Binding-site contacts:
Ligand atom C7 contacts residue ASN43 of chain 1.A at 4.1 Å.
Ligand atom C6 contacts residue SER50 of chain 1.A at 4.5 Å.
Ligand atom C2 contacts residue ASN43 of chain 1.A at 2.5 Å.
Ligand atom C6 contacts residue GLU46 of chain 1.A at 4.3 Å.
Ligand atom C6 contacts residue ASP47 of chain 1.A at 4.0 Å.
Ligand atom O6 contacts residue GLN10 of chain 1.B at 3.8 Å.
Ligand atom C5 contacts residue ASN43 of chain 1.A at 3.8 Å.
Ligand atom N2 contacts residue ASN43 of chain 1.A at 2.8 Å (h-bond).
Ligand atom O5 contacts residue GLN10 of chain 1.B at 3.8 Å.
Ligand atom C1 contacts residue ASN43 of chain 1.A at 1.5 Å.
Ligand atom C2 contacts residue GLU46 of chain 1.A at 4.4 Å.
Ligand atom C4 contacts residue ASN43 of chain 1.A at 4.3 Å.
Ligand atom C6 contacts residue GLN10 of chain 1.B at 3.1 Å.
Ligand atom O5 contacts residue GLU46 of chain 1.A at 3.7 Å.
Ligand atom O5 contacts residue ASN43 of chain 1.A at 2.5 Å (h-bond).
Ligand atom C1 contacts residue GLU46 of chain 1.A at 4.3 Å.
Ligand atom O6 contacts residue SER50 of chain 1.A at 3.2 Å (h-bond).
Ligand atom O6 contacts residue GLU46 of chain 1.A at 3.5 Å.
Ligand atom C3 contacts residue ASN43 of chain 1.A at 3.8 Å.
Ligand atom O6 contacts residue ASP47 of chain 1.A at 3.3 Å (salt-bridge).
Ligand atom C5 contacts residue GLN10 of chain 1.B at 3.9 Å.

A small-molecule ligand and the protein it binds are described below.
Small molecule (SMILES): CC(=O)N[C@@H]1[C@@H](O)[C@H](O)[C@@H](CO)O[C@H]1O

Sequence of chain 1.B:
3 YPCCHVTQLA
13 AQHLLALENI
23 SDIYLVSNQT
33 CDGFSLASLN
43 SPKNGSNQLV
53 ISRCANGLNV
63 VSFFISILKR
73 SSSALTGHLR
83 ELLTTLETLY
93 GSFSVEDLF

Sequence of chain 1.A:
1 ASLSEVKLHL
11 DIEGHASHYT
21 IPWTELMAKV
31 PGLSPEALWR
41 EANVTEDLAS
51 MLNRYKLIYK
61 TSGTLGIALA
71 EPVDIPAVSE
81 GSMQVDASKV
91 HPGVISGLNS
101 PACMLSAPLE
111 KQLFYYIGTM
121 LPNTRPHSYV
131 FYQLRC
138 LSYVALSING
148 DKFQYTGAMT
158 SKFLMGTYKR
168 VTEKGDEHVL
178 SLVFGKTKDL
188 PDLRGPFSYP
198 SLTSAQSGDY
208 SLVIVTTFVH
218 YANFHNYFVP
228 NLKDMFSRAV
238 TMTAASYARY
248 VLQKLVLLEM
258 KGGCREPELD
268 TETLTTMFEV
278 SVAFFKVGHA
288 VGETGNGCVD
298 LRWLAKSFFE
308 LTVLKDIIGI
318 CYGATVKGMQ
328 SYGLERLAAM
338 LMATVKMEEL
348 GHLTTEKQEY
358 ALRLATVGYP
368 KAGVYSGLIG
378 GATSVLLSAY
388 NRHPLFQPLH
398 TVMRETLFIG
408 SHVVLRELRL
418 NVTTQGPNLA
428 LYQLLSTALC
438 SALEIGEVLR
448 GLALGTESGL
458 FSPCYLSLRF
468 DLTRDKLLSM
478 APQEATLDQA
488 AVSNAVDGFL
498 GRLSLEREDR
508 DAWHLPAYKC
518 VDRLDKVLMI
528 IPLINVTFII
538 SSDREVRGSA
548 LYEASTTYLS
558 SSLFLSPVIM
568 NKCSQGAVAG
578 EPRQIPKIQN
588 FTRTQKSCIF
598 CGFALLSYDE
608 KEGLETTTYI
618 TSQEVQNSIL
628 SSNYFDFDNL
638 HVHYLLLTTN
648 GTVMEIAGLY